Binding-site contacts:
Ligand atom O3' contacts residue MET219 of chain 3.A at 3.8 Å.
Ligand atom O5' contacts residue SER220 of chain 3.A at 3.1 Å (h-bond).
Ligand atom C4' contacts residue SER220 of chain 3.A at 3.2 Å.
Ligand atom N4' contacts residue GLY218 of chain 3.A at 3.4 Å.
Ligand atom O6 contacts residue ASN243 of chain 3.A at 2.8 Å (h-bond).
Ligand atom N4' contacts residue ALA116 of chain 3.A at 3.4 Å (h-bond).
Ligand atom N3 contacts residue MET219 of chain 3.A at 3.4 Å.
Ligand atom C5' contacts residue ASN115 of chain 3.A at 3.8 Å.
Ligand atom C6 contacts residue GLU201 of chain 3.A at 3.8 Å.
Ligand atom N3 contacts residue VAL217 of chain 3.A at 3.6 Å.
Ligand atom O2' contacts residue MET219 of chain 3.A at 3.2 Å.
Ligand atom C2 contacts residue VAL217 of chain 3.A at 3.8 Å (hydrophobic).
Ligand atom C6 contacts residue VAL217 of chain 3.A at 3.8 Å (hydrophobic).
Ligand atom O5' contacts residue ARG84 of chain 3.A at 3.7 Å.
Ligand atom N7 contacts residue ALA117 of chain 3.A at 3.6 Å.
Ligand atom C1' contacts residue MET219 of chain 3.A at 3.5 Å (hydrophobic).
Ligand atom C4 contacts residue VAL217 of chain 3.A at 3.6 Å (hydrophobic).
Ligand atom N1 contacts residue PHE200 of chain 3.A at 3.6 Å.
Ligand atom N7 contacts residue GLY118 of chain 3.A at 3.5 Å (h-bond).
Ligand atom N1 contacts residue GLU201 of chain 3.A at 2.8 Å (salt-bridge).
Ligand atom C9 contacts residue ALA116 of chain 3.A at 3.8 Å (hydrophobic).
Ligand atom C5' contacts residue SER220 of chain 3.A at 2.2 Å.
Ligand atom C4' contacts residue MET219 of chain 3.A at 3.4 Å (hydrophobic).
Ligand atom O3' contacts residue HIS86 of chain 3.A at 3.5 Å (h-bond).
Ligand atom C6 contacts residue GLY118 of chain 3.A at 3.7 Å.
Ligand atom C5 contacts residue VAL217 of chain 3.A at 3.7 Å (hydrophobic).
Ligand atom C2 contacts residue GLU201 of chain 3.A at 3.1 Å.
Ligand atom N4' contacts residue MET219 of chain 3.A at 2.9 Å (h-bond).
Ligand atom N3 contacts residue GLY218 of chain 3.A at 3.7 Å.
Ligand atom C5 contacts residue PHE200 of chain 3.A at 3.7 Å (hydrophobic).
Ligand atom O6 contacts residue GLY118 of chain 3.A at 3.4 Å.
Ligand atom C8 contacts residue ALA116 of chain 3.A at 3.5 Å (hydrophobic).
Ligand atom O3' contacts residue TYR88 of chain 3.A at 3.4 Å (h-bond).
Ligand atom O2' contacts residue PHE159 of chain 2.A at 3.7 Å.
Ligand atom N7 contacts residue ASN243 of chain 3.A at 3.6 Å (h-bond).
Ligand atom O5' contacts residue HIS86 of chain 3.A at 3.9 Å.
Ligand atom C5 contacts residue GLY118 of chain 3.A at 3.6 Å.
Ligand atom N1 contacts residue VAL217 of chain 3.A at 3.8 Å.
Ligand atom C8 contacts residue ALA117 of chain 3.A at 3.7 Å (hydrophobic).
Ligand atom C6 contacts residue PHE200 of chain 3.A at 3.6 Å (hydrophobic).

Sequence of chain 2.A:
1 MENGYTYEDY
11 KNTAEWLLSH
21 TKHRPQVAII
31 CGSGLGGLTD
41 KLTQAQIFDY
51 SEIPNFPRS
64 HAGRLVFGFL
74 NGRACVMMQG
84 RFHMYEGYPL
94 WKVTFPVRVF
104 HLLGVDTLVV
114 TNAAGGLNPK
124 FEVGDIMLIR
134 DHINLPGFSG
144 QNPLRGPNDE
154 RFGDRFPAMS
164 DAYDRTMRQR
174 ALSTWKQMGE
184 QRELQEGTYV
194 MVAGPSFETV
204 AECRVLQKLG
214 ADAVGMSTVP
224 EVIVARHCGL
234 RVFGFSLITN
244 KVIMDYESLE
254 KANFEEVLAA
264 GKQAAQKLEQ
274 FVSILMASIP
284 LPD

The small molecule below binds the protein below.
Small molecule (SMILES): O=c1[nH]cnc2c([C@@H]3N[C@H](CO)[C@@H](O)[C@H]3O)c[nH]c12

Sequence of chain 3.A:
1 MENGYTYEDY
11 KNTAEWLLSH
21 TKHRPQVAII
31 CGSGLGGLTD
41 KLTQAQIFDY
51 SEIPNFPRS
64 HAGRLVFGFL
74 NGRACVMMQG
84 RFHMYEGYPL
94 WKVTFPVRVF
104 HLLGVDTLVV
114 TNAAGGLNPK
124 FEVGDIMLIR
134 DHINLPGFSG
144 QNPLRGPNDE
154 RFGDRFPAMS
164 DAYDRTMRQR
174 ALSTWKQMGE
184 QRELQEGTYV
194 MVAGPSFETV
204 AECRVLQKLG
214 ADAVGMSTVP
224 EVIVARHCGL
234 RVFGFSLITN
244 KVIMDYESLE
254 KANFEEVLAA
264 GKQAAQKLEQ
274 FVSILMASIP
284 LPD